Sequence of chain 1.B:
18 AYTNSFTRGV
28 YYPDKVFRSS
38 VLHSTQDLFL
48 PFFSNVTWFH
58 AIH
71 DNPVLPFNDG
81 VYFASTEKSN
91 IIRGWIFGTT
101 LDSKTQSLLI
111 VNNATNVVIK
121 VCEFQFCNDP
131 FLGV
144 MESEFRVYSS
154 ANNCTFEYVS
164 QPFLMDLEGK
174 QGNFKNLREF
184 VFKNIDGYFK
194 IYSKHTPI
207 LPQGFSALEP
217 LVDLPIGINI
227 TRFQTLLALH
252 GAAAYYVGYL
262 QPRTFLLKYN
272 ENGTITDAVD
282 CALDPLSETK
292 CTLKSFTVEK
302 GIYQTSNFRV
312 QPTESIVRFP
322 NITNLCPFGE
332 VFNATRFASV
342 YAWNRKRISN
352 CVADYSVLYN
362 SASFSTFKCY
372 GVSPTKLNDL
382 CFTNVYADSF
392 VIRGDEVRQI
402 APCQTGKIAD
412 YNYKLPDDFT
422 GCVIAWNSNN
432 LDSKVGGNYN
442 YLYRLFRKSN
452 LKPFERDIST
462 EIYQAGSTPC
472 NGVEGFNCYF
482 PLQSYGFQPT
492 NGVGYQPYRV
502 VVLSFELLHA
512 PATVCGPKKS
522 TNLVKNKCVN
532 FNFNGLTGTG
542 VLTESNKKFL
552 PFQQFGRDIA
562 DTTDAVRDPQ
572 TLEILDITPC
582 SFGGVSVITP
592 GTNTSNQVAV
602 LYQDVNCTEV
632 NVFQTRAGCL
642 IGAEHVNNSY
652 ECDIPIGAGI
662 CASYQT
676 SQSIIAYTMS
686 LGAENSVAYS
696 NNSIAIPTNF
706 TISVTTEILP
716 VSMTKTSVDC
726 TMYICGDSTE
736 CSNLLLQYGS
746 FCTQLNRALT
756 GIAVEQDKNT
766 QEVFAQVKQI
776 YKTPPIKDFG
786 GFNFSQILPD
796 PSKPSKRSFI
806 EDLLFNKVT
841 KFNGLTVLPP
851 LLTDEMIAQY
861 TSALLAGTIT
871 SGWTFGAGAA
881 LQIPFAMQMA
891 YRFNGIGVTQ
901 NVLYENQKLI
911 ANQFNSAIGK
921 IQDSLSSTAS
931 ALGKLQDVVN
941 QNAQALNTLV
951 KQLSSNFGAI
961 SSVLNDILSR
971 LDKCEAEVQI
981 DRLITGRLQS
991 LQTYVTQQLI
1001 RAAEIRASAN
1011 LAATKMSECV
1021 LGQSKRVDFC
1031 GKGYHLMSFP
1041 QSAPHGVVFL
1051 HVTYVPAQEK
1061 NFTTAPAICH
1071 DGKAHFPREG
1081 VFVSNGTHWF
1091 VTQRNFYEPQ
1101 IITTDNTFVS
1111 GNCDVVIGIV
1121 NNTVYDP

Binding-site contacts:
Ligand atom C5 contacts residue ASN322 of chain 1.B at 3.8 Å.
Ligand atom N2 contacts residue GLN571 of chain 1.B at 4.5 Å.
Ligand atom C7 contacts residue ASN322 of chain 1.B at 3.4 Å.
Ligand atom N2 contacts residue ASN322 of chain 1.B at 2.7 Å (h-bond).
Ligand atom O5 contacts residue GLN571 of chain 1.B at 4.0 Å.
Ligand atom C7 contacts residue GLN571 of chain 1.B at 4.4 Å.
Ligand atom C4 contacts residue ASN322 of chain 1.B at 4.3 Å.
Ligand atom C3 contacts residue ASN322 of chain 1.B at 3.8 Å.
Ligand atom C1 contacts residue GLN571 of chain 1.B at 4.0 Å.
Ligand atom C4 contacts residue GLN571 of chain 1.B at 4.1 Å.
Ligand atom O4 contacts residue GLN571 of chain 1.B at 4.3 Å.
Ligand atom O7 contacts residue ASN322 of chain 1.B at 3.8 Å.
Ligand atom O5 contacts residue ASN322 of chain 1.B at 2.6 Å (h-bond).
Ligand atom C2 contacts residue GLN571 of chain 1.B at 3.8 Å.
Ligand atom C1 contacts residue ASN322 of chain 1.B at 1.5 Å.
Ligand atom O6 contacts residue GLN571 of chain 1.B at 2.5 Å (h-bond).
Ligand atom O7 contacts residue GLN571 of chain 1.B at 3.5 Å (h-bond).
Ligand atom C5 contacts residue GLN571 of chain 1.B at 4.2 Å.
Ligand atom C2 contacts residue ASN322 of chain 1.B at 2.4 Å.
Ligand atom C6 contacts residue GLN571 of chain 1.B at 3.3 Å.
Ligand atom C8 contacts residue ASN322 of chain 1.B at 4.4 Å.

A small-molecule ligand and the protein it binds are described below.
Small molecule (SMILES): CC(=O)N[C@@H]1[C@@H](O)[C@H](O)[C@@H](CO)O[C@H]1O